Sequence of chain 1.C:
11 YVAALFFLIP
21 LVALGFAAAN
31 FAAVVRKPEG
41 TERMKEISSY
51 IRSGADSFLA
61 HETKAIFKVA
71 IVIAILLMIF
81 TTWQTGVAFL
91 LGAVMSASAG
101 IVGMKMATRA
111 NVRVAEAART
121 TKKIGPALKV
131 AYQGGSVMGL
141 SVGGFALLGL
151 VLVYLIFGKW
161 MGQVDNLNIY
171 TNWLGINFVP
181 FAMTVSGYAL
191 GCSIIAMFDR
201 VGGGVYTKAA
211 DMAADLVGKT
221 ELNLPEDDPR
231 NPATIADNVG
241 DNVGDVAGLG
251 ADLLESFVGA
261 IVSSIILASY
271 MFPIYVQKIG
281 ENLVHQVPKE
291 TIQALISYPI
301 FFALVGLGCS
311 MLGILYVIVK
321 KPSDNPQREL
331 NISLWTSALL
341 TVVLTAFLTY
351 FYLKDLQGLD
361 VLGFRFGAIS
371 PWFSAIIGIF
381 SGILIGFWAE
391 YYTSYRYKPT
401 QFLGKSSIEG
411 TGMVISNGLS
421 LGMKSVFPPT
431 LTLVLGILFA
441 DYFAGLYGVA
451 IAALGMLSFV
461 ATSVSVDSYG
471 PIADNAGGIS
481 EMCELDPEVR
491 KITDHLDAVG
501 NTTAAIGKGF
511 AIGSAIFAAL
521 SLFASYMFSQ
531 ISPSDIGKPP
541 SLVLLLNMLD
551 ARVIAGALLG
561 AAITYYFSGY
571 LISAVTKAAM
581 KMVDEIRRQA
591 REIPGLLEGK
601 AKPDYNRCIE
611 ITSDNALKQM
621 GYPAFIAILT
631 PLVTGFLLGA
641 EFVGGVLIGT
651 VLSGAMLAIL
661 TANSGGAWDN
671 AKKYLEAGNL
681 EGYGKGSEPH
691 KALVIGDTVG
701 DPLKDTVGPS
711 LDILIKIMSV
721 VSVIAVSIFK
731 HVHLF

Binding-site contacts:
Ligand atom C04 contacts residue GLN277 of chain 1.C at 4.5 Å.
Ligand atom O01 contacts residue ILE279 of chain 1.C at 4.1 Å.
Ligand atom C04 contacts residue LYS278 of chain 1.C at 3.9 Å.
Ligand atom C07 contacts residue GLY537 of chain 1.C at 3.8 Å.
Ligand atom C10 contacts residue GLN277 of chain 1.C at 3.7 Å.
Ligand atom C09 contacts residue GLN277 of chain 1.C at 4.1 Å.
Ligand atom C16 contacts residue GLN277 of chain 1.C at 4.2 Å.
Ligand atom O01 contacts residue GLN277 of chain 1.C at 2.7 Å (h-bond).
Ligand atom C07 contacts residue LYS278 of chain 1.C at 4.2 Å.
Ligand atom C15 contacts residue GLN277 of chain 1.C at 4.2 Å.
Ligand atom N11 contacts residue GLN277 of chain 1.C at 3.3 Å (h-bond).
Ligand atom C02 contacts residue GLN277 of chain 1.C at 3.8 Å.
Ligand atom C09 contacts residue GLY537 of chain 1.C at 4.3 Å.
Ligand atom C04 contacts residue ILE279 of chain 1.C at 4.5 Å (hydrophobic).
Ligand atom C05 contacts residue GLN277 of chain 1.C at 4.4 Å.
Ligand atom C08 contacts residue GLY537 of chain 1.C at 3.4 Å.
Ligand atom C05 contacts residue LYS278 of chain 1.C at 3.8 Å.
Ligand atom C06 contacts residue LYS278 of chain 1.C at 3.4 Å.
Ligand atom C08 contacts residue PRO539 of chain 1.C at 4.5 Å (hydrophobic).
Ligand atom C03 contacts residue GLN277 of chain 1.C at 3.7 Å.

This protein binds this small molecule.
Small molecule (SMILES): NC1=[SH]c2cc(CNC(=O)c3cc4ccccc4[nH]3)ccc2N1